Binding-site contacts:
Ligand atom O6 contacts residue GLN45 of chain 1.C at 3.7 Å.
Ligand atom O6 contacts residue ALA68 of chain 1.C at 3.7 Å.
Ligand atom O61 contacts residue ALA41 of chain 1.C at 3.4 Å.
Ligand atom O6 contacts residue PRO66 of chain 1.C at 3.8 Å.
Ligand atom C11 contacts residue GLN45 of chain 1.C at 3.9 Å.
Ligand atom C37 contacts residue PHE489 of chain 1.C at 4.3 Å (hydrophobic).
Ligand atom C57 contacts residue PHE46 of chain 1.C at 4.2 Å (hydrophobic).
Ligand atom O61 contacts residue PHE46 of chain 1.C at 4.0 Å.
Ligand atom C11 contacts residue SER67 of chain 1.C at 3.4 Å.
Ligand atom C19 contacts residue TRD1 of chain 1.HA at 3.6 Å.
Ligand atom C1 contacts residue TRD1 of chain 1.HA at 4.0 Å.
Ligand atom C7 contacts residue GLN45 of chain 1.C at 4.2 Å.
Ligand atom C57 contacts residue GLN45 of chain 1.C at 3.8 Å.
Ligand atom O5 contacts residue PRO66 of chain 1.C at 4.0 Å.
Ligand atom C43 contacts residue PHE486 of chain 1.C at 3.6 Å (hydrophobic).
Ligand atom C18 contacts residue MET40 of chain 1.C at 4.0 Å (hydrophobic).
Ligand atom C28 contacts residue MET37 of chain 1.C at 3.9 Å (hydrophobic).
Ligand atom C57 contacts residue ALA41 of chain 1.C at 4.3 Å (hydrophobic).
Ligand atom C34 contacts residue PHE486 of chain 1.C at 3.7 Å (hydrophobic).
Ligand atom C31 contacts residue TRD1 of chain 1.HA at 4.0 Å.
Ligand atom C22 contacts residue MET37 of chain 1.C at 3.8 Å (hydrophobic).
Ligand atom O61 contacts residue GLN45 of chain 1.C at 3.5 Å (h-bond).
Ligand atom O6 contacts residue SER67 of chain 1.C at 2.6 Å (h-bond).
Ligand atom O5 contacts residue PHE46 of chain 1.C at 4.0 Å.
Ligand atom C28 contacts residue PHE486 of chain 1.C at 3.7 Å (hydrophobic).
Ligand atom C9 contacts residue GLN45 of chain 1.C at 3.9 Å.
Ligand atom C43 contacts residue PHE489 of chain 1.C at 3.7 Å (hydrophobic).
Ligand atom O16 contacts residue TRD1 of chain 1.HA at 3.9 Å.
Ligand atom O16 contacts residue PRO66 of chain 1.C at 4.2 Å.
Ligand atom C40 contacts residue PHE486 of chain 1.C at 4.1 Å (hydrophobic).
Ligand atom C34 contacts residue VAL33 of chain 1.C at 3.8 Å (hydrophobic).
Ligand atom C25 contacts residue TRD1 of chain 1.HA at 4.1 Å.
Ligand atom C8 contacts residue GLN45 of chain 1.C at 4.0 Å.
Ligand atom O61 contacts residue MET37 of chain 1.C at 4.2 Å.
Ligand atom C1 contacts residue PRO66 of chain 1.C at 4.3 Å (hydrophobic).
Ligand atom O2 contacts residue GLN45 of chain 1.C at 3.0 Å (h-bond).
Ligand atom C43 contacts residue ALA490 of chain 1.C at 4.2 Å (hydrophobic).
Ligand atom O49 contacts residue TRD1 of chain 1.HA at 3.5 Å.
Ligand atom C11 contacts residue ALA68 of chain 1.C at 3.7 Å (hydrophobic).
Ligand atom O2 contacts residue VAL69 of chain 1.C at 3.6 Å.

Sequence of chain 1.C:
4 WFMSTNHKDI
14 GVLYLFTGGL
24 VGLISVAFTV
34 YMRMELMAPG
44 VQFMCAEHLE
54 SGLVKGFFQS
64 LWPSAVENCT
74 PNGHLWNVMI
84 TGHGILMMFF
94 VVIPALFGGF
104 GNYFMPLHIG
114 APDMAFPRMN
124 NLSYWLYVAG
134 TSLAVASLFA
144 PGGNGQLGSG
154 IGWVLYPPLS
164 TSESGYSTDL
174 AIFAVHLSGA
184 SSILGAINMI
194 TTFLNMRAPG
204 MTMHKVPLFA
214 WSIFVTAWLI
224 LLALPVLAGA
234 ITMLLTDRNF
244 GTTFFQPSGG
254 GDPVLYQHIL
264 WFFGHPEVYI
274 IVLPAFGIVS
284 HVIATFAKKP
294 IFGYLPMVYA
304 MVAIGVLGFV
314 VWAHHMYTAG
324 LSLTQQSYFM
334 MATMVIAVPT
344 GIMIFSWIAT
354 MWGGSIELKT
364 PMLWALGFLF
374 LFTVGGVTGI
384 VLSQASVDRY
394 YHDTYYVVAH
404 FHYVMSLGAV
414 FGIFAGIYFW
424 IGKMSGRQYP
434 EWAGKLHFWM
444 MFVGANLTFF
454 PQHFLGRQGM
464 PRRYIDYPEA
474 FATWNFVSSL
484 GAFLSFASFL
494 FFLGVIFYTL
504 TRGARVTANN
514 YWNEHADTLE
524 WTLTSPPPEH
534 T

This protein binds this small molecule.
Small molecule (SMILES): CCCCCCCCCCO[C@@H]1O[C@H](CO)[C@@H](O[C@H]2O[C@H](CO)[C@@H](O)[C@H](O)[C@H]2O)[C@H](O)[C@H]1O